Binding-site contacts:
Ligand atom C1 contacts residue ASP500 of chain 1.A at 3.8 Å.
Ligand atom C4 contacts residue ASP551 of chain 1.A at 3.9 Å.
Ligand atom C4 contacts residue HIS541 of chain 1.A at 3.1 Å.
Ligand atom C3 contacts residue ALA540 of chain 1.A at 4.0 Å (hydrophobic).
Ligand atom N1 contacts residue ALA540 of chain 1.A at 4.0 Å.
Ligand atom O1 contacts residue GLY446 of chain 1.A at 3.8 Å.
Ligand atom O2 contacts residue GLU480 of chain 1.A at 3.1 Å (salt-bridge).
Ligand atom N2 contacts residue MN1 of chain 1.F at 4.2 Å.
Ligand atom C4 contacts residue MN1 of chain 1.E at 4.3 Å.
Ligand atom O3 contacts residue ASP551 of chain 1.A at 2.8 Å (salt-bridge).
Ligand atom O3 contacts residue MN1 of chain 1.F at 2.2 Å.
Ligand atom N1 contacts residue MN1 of chain 1.E at 2.9 Å.
Ligand atom O2 contacts residue ASP500 of chain 1.A at 3.0 Å (salt-bridge).
Ligand atom O3 contacts residue ASP445 of chain 1.A at 4.3 Å.
Ligand atom O1 contacts residue MN1 of chain 1.F at 2.1 Å.
Ligand atom C2 contacts residue ALA540 of chain 1.A at 3.8 Å (hydrophobic).
Ligand atom O2 contacts residue ASP445 of chain 1.A at 4.3 Å.
Ligand atom C3 contacts residue HIS541 of chain 1.A at 4.0 Å.
Ligand atom N1 contacts residue ASP445 of chain 1.A at 4.1 Å.
Ligand atom C1 contacts residue MN1 of chain 1.E at 3.0 Å.
Ligand atom C1 contacts residue ALA540 of chain 1.A at 3.9 Å (hydrophobic).
Ligand atom C4 contacts residue ALA540 of chain 1.A at 4.2 Å (hydrophobic).
Ligand atom O3 contacts residue HIS541 of chain 1.A at 2.7 Å (h-bond).
Ligand atom O1 contacts residue ASP445 of chain 1.A at 2.8 Å (salt-bridge).
Ligand atom C4 contacts residue MN1 of chain 1.F at 2.8 Å.
Ligand atom C5 contacts residue ALA540 of chain 1.A at 4.5 Å (hydrophobic).
Ligand atom C1 contacts residue MN1 of chain 1.F at 4.1 Å.
Ligand atom O1 contacts residue GLU480 of chain 1.A at 3.6 Å (salt-bridge).
Ligand atom O1 contacts residue ASP500 of chain 1.A at 3.4 Å (salt-bridge).
Ligand atom N1 contacts residue MN1 of chain 1.F at 2.8 Å.
Ligand atom N1 contacts residue ASP500 of chain 1.A at 3.9 Å.
Ligand atom O2 contacts residue ALA540 of chain 1.A at 4.3 Å.
Ligand atom C1 contacts residue GLU480 of chain 1.A at 4.1 Å.
Ligand atom O1 contacts residue ASP551 of chain 1.A at 4.2 Å.
Ligand atom N1 contacts residue HIS541 of chain 1.A at 4.4 Å.
Ligand atom N2 contacts residue ALA540 of chain 1.A at 4.2 Å.
Ligand atom N1 contacts residue GLU480 of chain 1.A at 4.3 Å.
Ligand atom O2 contacts residue MN1 of chain 1.E at 2.3 Å.
Ligand atom N2 contacts residue HIS541 of chain 1.A at 3.1 Å.
Ligand atom O1 contacts residue MN1 of chain 1.E at 2.1 Å.

The protein below binds the small molecule below.
Small molecule (SMILES): O=c1[nH]c2sc(Cc3ccccc3)cc2c(=O)n1O

Sequence of chain 1.A:
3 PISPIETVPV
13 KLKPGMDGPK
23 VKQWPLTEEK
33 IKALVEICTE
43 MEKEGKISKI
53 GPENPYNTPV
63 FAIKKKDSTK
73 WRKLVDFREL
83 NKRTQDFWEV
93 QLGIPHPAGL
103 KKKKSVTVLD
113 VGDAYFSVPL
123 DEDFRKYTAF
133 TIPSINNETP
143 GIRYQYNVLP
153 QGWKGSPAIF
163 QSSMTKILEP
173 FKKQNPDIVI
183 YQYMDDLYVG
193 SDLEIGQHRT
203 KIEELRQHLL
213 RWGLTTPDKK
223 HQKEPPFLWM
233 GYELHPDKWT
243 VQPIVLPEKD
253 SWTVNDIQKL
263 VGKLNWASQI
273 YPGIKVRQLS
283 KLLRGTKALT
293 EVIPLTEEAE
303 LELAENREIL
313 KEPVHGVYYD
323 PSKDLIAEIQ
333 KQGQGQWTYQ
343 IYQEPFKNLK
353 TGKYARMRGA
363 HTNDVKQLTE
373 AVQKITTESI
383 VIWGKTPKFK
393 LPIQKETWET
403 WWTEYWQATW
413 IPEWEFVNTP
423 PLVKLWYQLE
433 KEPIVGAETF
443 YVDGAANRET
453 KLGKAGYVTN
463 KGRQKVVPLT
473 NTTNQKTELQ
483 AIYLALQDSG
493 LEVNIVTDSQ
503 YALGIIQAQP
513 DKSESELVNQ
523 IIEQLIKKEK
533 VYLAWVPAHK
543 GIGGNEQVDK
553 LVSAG